Binding-site contacts:
Ligand atom C6 contacts residue PHE141 of chain 5.G at 3.5 Å (hydrophobic).
Ligand atom OP2 contacts residue LYS120 of chain 5.E at 3.0 Å (salt-bridge).
Ligand atom C4 contacts residue PHE141 of chain 5.G at 3.5 Å (hydrophobic).
Ligand atom C2' contacts residue ARG80 of chain 5.E at 3.6 Å.
Ligand atom OP1 contacts residue VAL117 of chain 5.E at 3.6 Å.
Ligand atom N4 contacts residue LYS51 of chain 5.G at 3.4 Å.
Ligand atom C5' contacts residue ARG80 of chain 5.E at 3.7 Å.
Ligand atom N6 contacts residue PHE141 of chain 5.G at 3.5 Å.
Ligand atom C5 contacts residue LYS51 of chain 5.G at 3.7 Å.
Ligand atom O4' contacts residue GLN116 of chain 5.E at 3.6 Å.
Ligand atom O2 contacts residue TYR188 of chain 5.G at 3.1 Å.
Ligand atom OP2 contacts residue ARG186 of chain 5.G at 2.9 Å (salt-bridge).
Ligand atom O3' contacts residue LEU118 of chain 5.E at 3.6 Å.
Ligand atom C5' contacts residue ARG82 of chain 5.E at 3.7 Å.
Ligand atom OP2 contacts residue TYR54 of chain 5.G at 2.8 Å (h-bond).
Ligand atom C2' contacts residue ASN195 of chain 4.K at 3.5 Å.
Ligand atom OP1 contacts residue ARG119 of chain 5.E at 3.5 Å.
Ligand atom OP1 contacts residue ARG82 of chain 5.E at 3.1 Å (salt-bridge).
Ligand atom O3' contacts residue TYR188 of chain 5.G at 3.0 Å (h-bond).
Ligand atom O3' contacts residue ARG82 of chain 5.E at 3.4 Å (salt-bridge).
Ligand atom C4' contacts residue ARG80 of chain 5.E at 3.6 Å.
Ligand atom C5' contacts residue ARG112 of chain 5.E at 3.6 Å.
Ligand atom O3' contacts residue ASP113 of chain 5.E at 3.6 Å.
Ligand atom OP2 contacts residue ARG47 of chain 4.K at 2.7 Å (salt-bridge).
Ligand atom C5 contacts residue PHE141 of chain 5.G at 3.4 Å (hydrophobic).
Ligand atom OP2 contacts residue ASN195 of chain 4.K at 2.9 Å (h-bond).
Ligand atom C1' contacts residue ARG80 of chain 5.E at 3.6 Å.
Ligand atom OP1 contacts residue ASP113 of chain 5.E at 2.9 Å (salt-bridge).
Ligand atom O5' contacts residue ARG112 of chain 5.E at 3.3 Å.
Ligand atom C2' contacts residue TYR188 of chain 5.G at 3.1 Å (hydrophobic).
Ligand atom C3' contacts residue TYR188 of chain 5.G at 3.2 Å (hydrophobic).
Ligand atom OP1 contacts residue ARG112 of chain 5.E at 2.8 Å (salt-bridge).
Ligand atom OP2 contacts residue TYR188 of chain 5.G at 2.7 Å (h-bond).
Ligand atom C5' contacts residue ASP113 of chain 5.E at 3.6 Å.
Ligand atom C2' contacts residue CYS11 of chain 5.G at 3.6 Å (hydrophobic).
Ligand atom P contacts residue TYR188 of chain 5.G at 3.5 Å.
Ligand atom O4' contacts residue ARG80 of chain 5.E at 3.3 Å (salt-bridge).
Ligand atom N7 contacts residue PHE141 of chain 5.G at 3.5 Å.
Ligand atom N1 contacts residue PHE141 of chain 5.G at 3.6 Å.
Ligand atom OP1 contacts residue LYS120 of chain 5.E at 3.0 Å (salt-bridge).

A protein and the small-molecule ligand that binds it are described below.
Small molecule (SMILES): Nc1ccn([C@H]2C[C@H](O[P](=O)(O)OC[C@H]3O[C@@H](n4cnc5c(N)ncnc54)C[C@@H]3O[P](=O)(O)OC[C@H]3O[C@@H](n4cnc5c(N)ncnc54)C[C@@H]3O[P](=O)(O)OC[C@H]3O[C@@H](n4ccc(N)nc4=O)C[C@@H]3O[P](=O)(O)OC[C@H]3O[C@@H](n4ccc(N)nc4=O)C[C@@H]3O[P](=O)(O)OC[C@H]3O[C@@H](n4cnc5c(N)ncnc54)C[C@@H]3O[P](=O)(O)OC[C@H]3O[C@@H](n4ccc(N)nc4=O)C[C@@H]3O)[C@@H](COP(=O)=O)O2)c(=O)n1

Sequence of chain 5.E:
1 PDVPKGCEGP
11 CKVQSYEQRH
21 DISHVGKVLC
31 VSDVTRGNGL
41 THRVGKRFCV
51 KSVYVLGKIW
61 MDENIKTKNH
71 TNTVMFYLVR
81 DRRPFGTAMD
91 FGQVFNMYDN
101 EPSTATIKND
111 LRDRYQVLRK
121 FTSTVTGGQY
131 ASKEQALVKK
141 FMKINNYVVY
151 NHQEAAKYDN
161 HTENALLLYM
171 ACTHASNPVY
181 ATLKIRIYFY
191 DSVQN

Sequence of chain 5.G:
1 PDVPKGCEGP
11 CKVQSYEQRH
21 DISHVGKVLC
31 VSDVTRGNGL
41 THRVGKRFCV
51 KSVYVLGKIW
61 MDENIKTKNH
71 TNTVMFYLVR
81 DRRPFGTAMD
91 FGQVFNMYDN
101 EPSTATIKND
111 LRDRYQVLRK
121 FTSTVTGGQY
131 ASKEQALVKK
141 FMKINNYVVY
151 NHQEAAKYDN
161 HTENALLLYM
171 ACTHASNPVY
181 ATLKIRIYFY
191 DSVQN

Sequence of chain 4.K:
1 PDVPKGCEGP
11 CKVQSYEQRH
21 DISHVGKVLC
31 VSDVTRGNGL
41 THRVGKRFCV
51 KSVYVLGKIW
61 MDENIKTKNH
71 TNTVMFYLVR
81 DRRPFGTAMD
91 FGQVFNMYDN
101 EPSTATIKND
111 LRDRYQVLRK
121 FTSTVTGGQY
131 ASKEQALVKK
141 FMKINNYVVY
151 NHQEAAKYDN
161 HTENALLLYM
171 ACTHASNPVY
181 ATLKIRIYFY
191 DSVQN